Binding-site contacts:
Ligand atom C2 contacts residue PHE253 of chain 1.A at 3.9 Å (hydrophobic).
Ligand atom C2 contacts residue EDO1 of chain 1.I at 2.9 Å.
Ligand atom N3 contacts residue EDO1 of chain 1.I at 3.5 Å (h-bond).
Ligand atom C4 contacts residue SER256 of chain 1.A at 4.2 Å.
Ligand atom N1 contacts residue PRO254 of chain 1.A at 3.5 Å (h-bond).
Ligand atom C11 contacts residue PHE253 of chain 1.A at 3.6 Å (hydrophobic).
Ligand atom C4 contacts residue THR109 of chain 1.A at 4.4 Å.
Ligand atom N1 contacts residue PHE253 of chain 1.A at 3.0 Å.
Ligand atom C8 contacts residue SER102 of chain 1.A at 3.6 Å.
Ligand atom C8 contacts residue GLY103 of chain 1.A at 4.0 Å.
Ligand atom C6 contacts residue THR109 of chain 1.A at 4.0 Å.
Ligand atom C7 contacts residue SER102 of chain 1.A at 4.1 Å.
Ligand atom N1 contacts residue GLY255 of chain 1.A at 3.5 Å (h-bond).
Ligand atom C9 contacts residue LEU252 of chain 1.A at 4.4 Å (hydrophobic).
Ligand atom N3 contacts residue SER256 of chain 1.A at 3.1 Å (h-bond).
Ligand atom C9 contacts residue EDO1 of chain 1.I at 1.1 Å.
Ligand atom N1 contacts residue SER256 of chain 1.A at 3.2 Å (h-bond).
Ligand atom C7 contacts residue EDO1 of chain 1.I at 0.9 Å.
Ligand atom C11 contacts residue EDO1 of chain 1.I at 1.4 Å.
Ligand atom C10 contacts residue LEU252 of chain 1.A at 3.7 Å (hydrophobic).
Ligand atom C6 contacts residue EDO1 of chain 1.I at 1.6 Å.
Ligand atom C9 contacts residue PHE253 of chain 1.A at 3.8 Å (hydrophobic).
Ligand atom C8 contacts residue THR109 of chain 1.A at 4.2 Å.
Ligand atom N5 contacts residue EDO1 of chain 1.I at 2.6 Å (h-bond).
Ligand atom C10 contacts residue EDO1 of chain 1.I at 1.1 Å.
Ligand atom C11 contacts residue THR109 of chain 1.A at 4.3 Å.
Ligand atom C7 contacts residue THR109 of chain 1.A at 3.6 Å.
Ligand atom C10 contacts residue PHE253 of chain 1.A at 3.2 Å (hydrophobic).
Ligand atom N5 contacts residue THR109 of chain 1.A at 4.3 Å.
Ligand atom N1 contacts residue EDO1 of chain 1.I at 3.8 Å.
Ligand atom C2 contacts residue SER256 of chain 1.A at 3.4 Å.
Ligand atom C4 contacts residue EDO1 of chain 1.I at 2.5 Å.
Ligand atom C8 contacts residue EDO1 of chain 1.I at 0.3 Å.

The small molecule below binds the protein below.
Small molecule (SMILES): Nc1[nH]c(N)c2ccccc12

Sequence of chain 1.A:
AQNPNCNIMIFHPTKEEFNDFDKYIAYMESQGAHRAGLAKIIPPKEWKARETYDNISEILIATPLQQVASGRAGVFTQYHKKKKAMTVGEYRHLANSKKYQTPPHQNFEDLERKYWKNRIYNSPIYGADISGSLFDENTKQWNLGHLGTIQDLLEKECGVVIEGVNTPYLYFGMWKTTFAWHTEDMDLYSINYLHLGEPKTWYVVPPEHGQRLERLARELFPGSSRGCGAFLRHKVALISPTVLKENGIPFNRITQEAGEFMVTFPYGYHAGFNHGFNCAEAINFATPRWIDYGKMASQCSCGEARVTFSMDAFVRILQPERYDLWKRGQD